Binding-site contacts:
Ligand atom C5 contacts residue SER87 of chain 1.A at 3.7 Å.
Ligand atom C2 contacts residue PRO89 of chain 1.A at 4.3 Å (hydrophobic).
Ligand atom C2 contacts residue GLU84 of chain 1.A at 3.4 Å.
Ligand atom C4 contacts residue PRO89 of chain 1.A at 4.4 Å (hydrophobic).
Ligand atom C2 contacts residue SER87 of chain 1.A at 2.4 Å.
Ligand atom C1 contacts residue GLU84 of chain 1.A at 4.1 Å.
Ligand atom C3 contacts residue SER87 of chain 1.A at 3.7 Å.
Ligand atom C5 contacts residue PRO89 of chain 1.A at 4.5 Å (hydrophobic).
Ligand atom O5 contacts residue PRO89 of chain 1.A at 3.9 Å.
Ligand atom C2 contacts residue PHE103 of chain 1.A at 4.2 Å (hydrophobic).
Ligand atom C1 contacts residue SER87 of chain 1.A at 1.4 Å.
Ligand atom O2 contacts residue SER87 of chain 1.A at 2.8 Å (h-bond).
Ligand atom O5 contacts residue SER87 of chain 1.A at 2.4 Å (h-bond).
Ligand atom C3 contacts residue PHE103 of chain 1.A at 4.1 Å (hydrophobic).
Ligand atom C4 contacts residue SER87 of chain 1.A at 4.2 Å.
Ligand atom O3 contacts residue PHE103 of chain 1.A at 3.3 Å.
Ligand atom O2 contacts residue GLU84 of chain 1.A at 2.7 Å (salt-bridge).
Ligand atom C4 contacts residue PHE103 of chain 1.A at 4.2 Å (hydrophobic).
Ligand atom C6 contacts residue PRO89 of chain 1.A at 4.5 Å (hydrophobic).

Sequence of chain 1.A:
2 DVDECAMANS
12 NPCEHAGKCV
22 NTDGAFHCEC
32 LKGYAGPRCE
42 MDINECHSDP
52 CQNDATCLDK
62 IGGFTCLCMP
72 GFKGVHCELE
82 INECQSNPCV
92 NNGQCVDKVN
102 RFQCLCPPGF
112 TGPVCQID

The protein below binds the small molecule below.
Small molecule (SMILES): OC[C@H]1O[C@@H](O)[C@H](O)[C@@H](O)[C@@H]1O